Sequence of chain 1.C:
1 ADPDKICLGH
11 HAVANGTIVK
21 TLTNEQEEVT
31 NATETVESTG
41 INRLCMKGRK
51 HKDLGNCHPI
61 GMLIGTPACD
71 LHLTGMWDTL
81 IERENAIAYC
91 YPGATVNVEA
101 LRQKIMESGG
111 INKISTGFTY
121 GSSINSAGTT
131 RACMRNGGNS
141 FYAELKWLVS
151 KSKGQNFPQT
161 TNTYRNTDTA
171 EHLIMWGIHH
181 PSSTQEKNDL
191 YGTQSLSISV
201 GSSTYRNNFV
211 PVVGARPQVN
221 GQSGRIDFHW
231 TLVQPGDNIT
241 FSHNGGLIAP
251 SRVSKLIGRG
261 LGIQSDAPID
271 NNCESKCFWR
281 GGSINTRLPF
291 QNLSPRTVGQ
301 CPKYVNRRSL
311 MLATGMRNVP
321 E

Sequence of chain 1.E:
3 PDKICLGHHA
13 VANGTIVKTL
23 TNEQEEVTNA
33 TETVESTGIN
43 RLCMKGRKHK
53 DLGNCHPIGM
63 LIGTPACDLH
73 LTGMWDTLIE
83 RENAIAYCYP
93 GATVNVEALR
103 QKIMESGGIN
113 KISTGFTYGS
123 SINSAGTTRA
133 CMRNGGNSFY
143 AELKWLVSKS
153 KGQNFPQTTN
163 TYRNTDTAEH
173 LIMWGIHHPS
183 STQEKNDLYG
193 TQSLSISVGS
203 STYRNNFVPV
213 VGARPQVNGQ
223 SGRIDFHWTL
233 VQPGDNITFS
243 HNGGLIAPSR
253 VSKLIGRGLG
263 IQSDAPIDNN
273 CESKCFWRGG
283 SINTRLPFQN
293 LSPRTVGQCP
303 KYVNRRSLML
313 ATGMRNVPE

Binding-site contacts:
Ligand atom C1 contacts residue ASN238 of chain 1.E at 1.5 Å.
Ligand atom C4 contacts residue ASN238 of chain 1.E at 4.2 Å.
Ligand atom C8 contacts residue SER203 of chain 1.E at 4.1 Å.
Ligand atom O5 contacts residue ARG165 of chain 1.E at 3.3 Å (salt-bridge).
Ligand atom C8 contacts residue PRO217 of chain 1.C at 4.4 Å (hydrophobic).
Ligand atom C5 contacts residue ASN238 of chain 1.E at 3.7 Å.
Ligand atom C5 contacts residue ARG165 of chain 1.E at 4.0 Å.
Ligand atom N2 contacts residue ASN238 of chain 1.E at 2.8 Å (h-bond).
Ligand atom N2 contacts residue GLY236 of chain 1.E at 3.9 Å.
Ligand atom O5 contacts residue ASN238 of chain 1.E at 2.4 Å (h-bond).
Ligand atom C7 contacts residue PRO217 of chain 1.C at 4.3 Å (hydrophobic).
Ligand atom C8 contacts residue ASP237 of chain 1.E at 3.6 Å.
Ligand atom C1 contacts residue ARG165 of chain 1.E at 4.2 Å.
Ligand atom O6 contacts residue ARG165 of chain 1.E at 2.7 Å (salt-bridge).
Ligand atom C7 contacts residue GLY236 of chain 1.E at 4.4 Å.
Ligand atom C8 contacts residue ASN238 of chain 1.E at 4.4 Å.
Ligand atom C7 contacts residue ASN238 of chain 1.E at 3.4 Å.
Ligand atom C8 contacts residue GLY236 of chain 1.E at 3.8 Å.
Ligand atom C3 contacts residue ASN238 of chain 1.E at 3.8 Å.
Ligand atom O7 contacts residue PRO217 of chain 1.C at 3.6 Å.
Ligand atom O7 contacts residue ASN238 of chain 1.E at 3.5 Å (h-bond).
Ligand atom C2 contacts residue ASN238 of chain 1.E at 2.4 Å.
Ligand atom C6 contacts residue ARG165 of chain 1.E at 3.9 Å.

The protein below binds the small molecule below.
Small molecule (SMILES): CC(=O)N[C@@H]1[C@@H](O)[C@H](O)[C@@H](CO)O[C@H]1O